Binding-site contacts:
Ligand atom O5 contacts residue THR105 of chain 1.A at 4.5 Å.
Ligand atom C8 contacts residue ASN231 of chain 1.A at 4.5 Å.
Ligand atom C1 contacts residue ASN231 of chain 1.A at 1.4 Å.
Ligand atom O7 contacts residue ASN231 of chain 1.A at 3.6 Å (h-bond).
Ligand atom C2 contacts residue ASN231 of chain 1.A at 2.5 Å.
Ligand atom N2 contacts residue ASN231 of chain 1.A at 2.9 Å (h-bond).
Ligand atom O5 contacts residue ASN231 of chain 1.A at 2.4 Å (h-bond).
Ligand atom C3 contacts residue ASN231 of chain 1.A at 3.8 Å.
Ligand atom C4 contacts residue ASN231 of chain 1.A at 4.2 Å.
Ligand atom C5 contacts residue ASN231 of chain 1.A at 3.7 Å.
Ligand atom C7 contacts residue ASN231 of chain 1.A at 3.4 Å.

A small-molecule ligand and the protein it binds are described below.
Small molecule (SMILES): CC(=O)N[C@H]1[C@H](O[C@H]2[C@H](O)[C@@H](NC(C)=O)CO[C@@H]2CO)O[C@H](CO)[C@@H](O)[C@@H]1O

Sequence of chain 1.A:
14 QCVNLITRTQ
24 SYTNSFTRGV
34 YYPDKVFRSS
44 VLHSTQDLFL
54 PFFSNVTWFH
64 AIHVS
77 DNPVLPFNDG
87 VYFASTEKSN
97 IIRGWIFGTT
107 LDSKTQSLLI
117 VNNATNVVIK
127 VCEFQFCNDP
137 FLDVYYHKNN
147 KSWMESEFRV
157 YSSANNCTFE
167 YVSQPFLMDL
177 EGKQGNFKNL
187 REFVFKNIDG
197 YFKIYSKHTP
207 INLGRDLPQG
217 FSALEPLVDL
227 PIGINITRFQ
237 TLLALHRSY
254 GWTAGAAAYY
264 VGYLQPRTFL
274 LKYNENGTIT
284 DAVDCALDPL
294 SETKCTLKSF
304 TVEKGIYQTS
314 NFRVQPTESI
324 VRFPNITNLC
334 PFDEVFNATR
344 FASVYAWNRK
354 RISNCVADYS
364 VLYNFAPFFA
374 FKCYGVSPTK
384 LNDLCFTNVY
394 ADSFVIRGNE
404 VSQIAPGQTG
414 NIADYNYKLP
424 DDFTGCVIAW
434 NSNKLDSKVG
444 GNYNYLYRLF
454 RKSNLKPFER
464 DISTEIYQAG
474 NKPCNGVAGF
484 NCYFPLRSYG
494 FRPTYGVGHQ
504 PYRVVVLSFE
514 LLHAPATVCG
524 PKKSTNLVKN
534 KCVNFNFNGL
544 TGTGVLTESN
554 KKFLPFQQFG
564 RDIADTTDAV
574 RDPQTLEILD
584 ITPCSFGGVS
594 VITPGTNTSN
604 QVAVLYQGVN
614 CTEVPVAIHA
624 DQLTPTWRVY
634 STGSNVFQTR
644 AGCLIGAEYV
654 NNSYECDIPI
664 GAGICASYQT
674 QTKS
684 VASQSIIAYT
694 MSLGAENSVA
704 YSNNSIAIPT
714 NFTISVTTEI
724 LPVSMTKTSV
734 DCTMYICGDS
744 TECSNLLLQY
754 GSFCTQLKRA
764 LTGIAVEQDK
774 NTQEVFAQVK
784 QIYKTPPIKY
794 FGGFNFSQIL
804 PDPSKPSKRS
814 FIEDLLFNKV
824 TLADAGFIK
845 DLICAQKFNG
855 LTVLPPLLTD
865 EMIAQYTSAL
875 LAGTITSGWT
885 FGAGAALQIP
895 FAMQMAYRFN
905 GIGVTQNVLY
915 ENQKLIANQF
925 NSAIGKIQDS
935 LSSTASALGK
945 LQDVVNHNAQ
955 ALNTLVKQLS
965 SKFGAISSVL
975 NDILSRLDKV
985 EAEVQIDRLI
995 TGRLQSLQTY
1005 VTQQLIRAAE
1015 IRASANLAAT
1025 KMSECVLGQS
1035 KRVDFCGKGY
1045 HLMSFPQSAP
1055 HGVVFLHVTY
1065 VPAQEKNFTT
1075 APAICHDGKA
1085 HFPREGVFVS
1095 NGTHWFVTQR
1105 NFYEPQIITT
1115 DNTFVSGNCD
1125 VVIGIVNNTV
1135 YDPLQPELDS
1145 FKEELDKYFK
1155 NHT